Binding-site contacts:
Ligand atom C7 contacts residue PRO13 of chain 1.B at 4.5 Å (hydrophobic).
Ligand atom C6 contacts residue TYR12 of chain 1.B at 4.1 Å (hydrophobic).
Ligand atom C11 contacts residue HIS205 of chain 1.B at 4.0 Å.
Ligand atom C6 contacts residue DT1 of chain 1.D at 4.4 Å.
Ligand atom C14 contacts residue TYR12 of chain 1.B at 3.3 Å (hydrophobic).
Ligand atom O1 contacts residue TYR12 of chain 1.B at 3.3 Å (h-bond).
Ligand atom C10 contacts residue HIS205 of chain 1.B at 4.5 Å.
Ligand atom C12 contacts residue HIS205 of chain 1.B at 4.2 Å.
Ligand atom C1 contacts residue TYR12 of chain 1.B at 4.1 Å (hydrophobic).
Ligand atom N2 contacts residue DT1 of chain 1.D at 3.9 Å.
Ligand atom C4 contacts residue TYR12 of chain 1.B at 4.0 Å (hydrophobic).
Ligand atom C12 contacts residue DT1 of chain 1.D at 4.5 Å.
Ligand atom C13 contacts residue DT1 of chain 1.D at 4.1 Å.
Ligand atom C5 contacts residue PRO13 of chain 1.B at 4.0 Å (hydrophobic).
Ligand atom O1 contacts residue MAN1 of chain 1.J at 4.3 Å.
Ligand atom C2 contacts residue MAN1 of chain 1.J at 3.4 Å.
Ligand atom O6 contacts residue LEU99 of chain 1.B at 4.5 Å.
Ligand atom C1 contacts residue MAN1 of chain 1.J at 2.4 Å.
Ligand atom C3 contacts residue TYR12 of chain 1.B at 2.8 Å (hydrophobic).
Ligand atom C9 contacts residue DT1 of chain 1.D at 2.8 Å.
Ligand atom O2 contacts residue PRO13 of chain 1.B at 3.7 Å.
Ligand atom N2 contacts residue TYR12 of chain 1.B at 3.6 Å (h-bond).
Ligand atom C11 contacts residue DT1 of chain 1.D at 4.4 Å.
Ligand atom N1 contacts residue PRO13 of chain 1.B at 4.2 Å.
Ligand atom O6 contacts residue MAN1 of chain 1.J at 1.4 Å.
Ligand atom C10 contacts residue DT1 of chain 1.D at 3.0 Å.
Ligand atom O4 contacts residue DT1 of chain 1.D at 1.6 Å.
Ligand atom O2 contacts residue THR15 of chain 1.B at 3.2 Å.
Ligand atom C2 contacts residue TYR12 of chain 1.B at 2.8 Å (hydrophobic).
Ligand atom C1 contacts residue LEU99 of chain 1.B at 4.2 Å (hydrophobic).
Ligand atom C8 contacts residue PRO13 of chain 1.B at 3.8 Å (hydrophobic).
Ligand atom C8 contacts residue THR15 of chain 1.B at 4.4 Å.

Sequence of chain 1.B:
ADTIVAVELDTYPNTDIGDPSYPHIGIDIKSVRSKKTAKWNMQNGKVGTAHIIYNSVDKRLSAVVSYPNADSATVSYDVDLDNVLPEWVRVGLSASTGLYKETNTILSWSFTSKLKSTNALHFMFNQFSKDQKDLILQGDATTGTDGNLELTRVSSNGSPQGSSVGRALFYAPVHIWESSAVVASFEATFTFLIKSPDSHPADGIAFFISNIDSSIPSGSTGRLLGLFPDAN

The protein below binds the small molecule below.
Small molecule (SMILES): O=c1c(NCCCCCCO)c(NCCOCCO)c1=O